Sequence of chain 1.C:
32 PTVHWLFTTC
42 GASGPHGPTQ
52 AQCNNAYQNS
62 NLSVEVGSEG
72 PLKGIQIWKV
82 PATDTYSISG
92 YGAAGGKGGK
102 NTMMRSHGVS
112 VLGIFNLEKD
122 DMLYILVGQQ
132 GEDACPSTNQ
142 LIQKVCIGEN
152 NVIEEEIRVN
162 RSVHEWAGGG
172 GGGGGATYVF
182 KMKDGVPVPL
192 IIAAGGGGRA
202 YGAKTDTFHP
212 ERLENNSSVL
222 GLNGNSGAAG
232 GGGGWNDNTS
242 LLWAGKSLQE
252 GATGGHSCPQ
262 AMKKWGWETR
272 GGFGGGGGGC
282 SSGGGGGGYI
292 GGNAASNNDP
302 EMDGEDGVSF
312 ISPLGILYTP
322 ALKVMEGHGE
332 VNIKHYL

A small-molecule ligand and the protein it binds are described below.
Small molecule (SMILES): CC(=O)N[C@@H]1[C@@H](O)[C@H](O)[C@@H](CO)O[C@H]1O

Binding-site contacts:
Ligand atom C7 contacts residue GLU157 of chain 1.C at 4.0 Å.
Ligand atom O7 contacts residue ASN161 of chain 1.C at 4.4 Å.
Ligand atom C1 contacts residue VAL160 of chain 1.C at 3.7 Å (hydrophobic).
Ligand atom C5 contacts residue ASN161 of chain 1.C at 3.3 Å.
Ligand atom O5 contacts residue VAL160 of chain 1.C at 4.1 Å.
Ligand atom O5 contacts residue ASN161 of chain 1.C at 2.5 Å (h-bond).
Ligand atom C7 contacts residue ASN161 of chain 1.C at 4.2 Å.
Ligand atom O6 contacts residue ASN161 of chain 1.C at 3.1 Å (h-bond).
Ligand atom C4 contacts residue ASN161 of chain 1.C at 3.8 Å.
Ligand atom O7 contacts residue TRP167 of chain 1.C at 3.9 Å.
Ligand atom C6 contacts residue ASN161 of chain 1.C at 3.3 Å.
Ligand atom N2 contacts residue ASN161 of chain 1.C at 3.4 Å (h-bond).
Ligand atom O7 contacts residue GLU157 of chain 1.C at 3.2 Å.
Ligand atom C8 contacts residue GLU157 of chain 1.C at 4.1 Å.
Ligand atom C2 contacts residue ASN161 of chain 1.C at 2.5 Å.
Ligand atom C1 contacts residue ASN161 of chain 1.C at 1.4 Å.
Ligand atom C8 contacts residue GLU156 of chain 1.C at 4.0 Å.
Ligand atom C3 contacts residue ASN161 of chain 1.C at 3.7 Å.